Binding-site contacts:
Ligand atom C8 contacts residue LYS218 of chain 3.A at 4.4 Å.
Ligand atom O5 contacts residue ASN165 of chain 2.A at 2.1 Å (h-bond).
Ligand atom C1 contacts residue ASN236 of chain 2.A at 3.5 Å.
Ligand atom C6 contacts residue ASN236 of chain 2.A at 4.4 Å.
Ligand atom N2 contacts residue ALA238 of chain 2.A at 4.2 Å.
Ligand atom C3 contacts residue ASN165 of chain 2.A at 3.9 Å.
Ligand atom C7 contacts residue ASN236 of chain 2.A at 4.0 Å.
Ligand atom C6 contacts residue ASN165 of chain 2.A at 3.5 Å.
Ligand atom C2 contacts residue ASN165 of chain 2.A at 2.9 Å.
Ligand atom N2 contacts residue ASN165 of chain 2.A at 3.4 Å (h-bond).
Ligand atom C5 contacts residue ASN236 of chain 2.A at 3.7 Å.
Ligand atom O3 contacts residue ASN236 of chain 2.A at 4.3 Å.
Ligand atom C4 contacts residue ASN165 of chain 2.A at 4.2 Å.
Ligand atom C8 contacts residue SER217 of chain 3.A at 3.6 Å.
Ligand atom C3 contacts residue ASN236 of chain 2.A at 3.6 Å.
Ligand atom C8 contacts residue ASN236 of chain 2.A at 4.4 Å.
Ligand atom C2 contacts residue ASN236 of chain 2.A at 3.5 Å.
Ligand atom N2 contacts residue ASN236 of chain 2.A at 3.1 Å (h-bond).
Ligand atom C4 contacts residue ASN236 of chain 2.A at 4.1 Å.
Ligand atom N2 contacts residue ASP237 of chain 2.A at 4.4 Å.
Ligand atom O4 contacts residue ASN236 of chain 2.A at 3.8 Å.
Ligand atom C1 contacts residue ASP237 of chain 2.A at 4.4 Å.
Ligand atom C5 contacts residue ASN165 of chain 2.A at 3.2 Å.
Ligand atom C8 contacts residue ASP237 of chain 2.A at 4.4 Å.
Ligand atom C1 contacts residue ASN165 of chain 2.A at 1.4 Å.
Ligand atom C8 contacts residue ALA238 of chain 2.A at 4.3 Å (hydrophobic).

A protein and the small-molecule ligand that binds it are described below.
Small molecule (SMILES): CC(=O)N[C@@H]1[C@@H](O)[C@H](O)[C@@H](CO)O[C@H]1O

Sequence of chain 2.A:
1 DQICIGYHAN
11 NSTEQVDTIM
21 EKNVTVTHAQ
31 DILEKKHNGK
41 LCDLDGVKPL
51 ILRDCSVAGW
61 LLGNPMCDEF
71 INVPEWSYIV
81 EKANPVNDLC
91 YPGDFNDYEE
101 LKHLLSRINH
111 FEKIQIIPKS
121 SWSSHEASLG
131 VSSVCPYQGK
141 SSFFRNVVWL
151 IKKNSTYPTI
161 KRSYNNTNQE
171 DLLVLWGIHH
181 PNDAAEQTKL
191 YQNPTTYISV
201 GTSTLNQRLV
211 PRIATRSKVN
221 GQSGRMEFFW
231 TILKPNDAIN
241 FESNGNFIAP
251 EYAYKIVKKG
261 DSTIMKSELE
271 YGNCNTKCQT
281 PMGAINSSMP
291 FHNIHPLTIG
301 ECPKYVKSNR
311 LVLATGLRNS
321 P

Sequence of chain 3.A:
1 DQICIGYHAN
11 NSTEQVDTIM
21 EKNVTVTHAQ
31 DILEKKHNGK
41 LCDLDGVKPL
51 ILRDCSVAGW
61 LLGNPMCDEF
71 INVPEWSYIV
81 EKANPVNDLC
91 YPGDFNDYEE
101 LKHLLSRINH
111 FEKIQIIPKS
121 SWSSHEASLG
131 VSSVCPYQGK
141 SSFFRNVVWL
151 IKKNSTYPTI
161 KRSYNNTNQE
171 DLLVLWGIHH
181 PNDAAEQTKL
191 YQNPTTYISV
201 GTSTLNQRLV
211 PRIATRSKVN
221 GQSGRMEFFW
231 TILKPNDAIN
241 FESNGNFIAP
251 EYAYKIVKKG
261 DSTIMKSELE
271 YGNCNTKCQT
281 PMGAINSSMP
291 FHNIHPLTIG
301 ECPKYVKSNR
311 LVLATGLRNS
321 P